Sequence of chain 1.B:
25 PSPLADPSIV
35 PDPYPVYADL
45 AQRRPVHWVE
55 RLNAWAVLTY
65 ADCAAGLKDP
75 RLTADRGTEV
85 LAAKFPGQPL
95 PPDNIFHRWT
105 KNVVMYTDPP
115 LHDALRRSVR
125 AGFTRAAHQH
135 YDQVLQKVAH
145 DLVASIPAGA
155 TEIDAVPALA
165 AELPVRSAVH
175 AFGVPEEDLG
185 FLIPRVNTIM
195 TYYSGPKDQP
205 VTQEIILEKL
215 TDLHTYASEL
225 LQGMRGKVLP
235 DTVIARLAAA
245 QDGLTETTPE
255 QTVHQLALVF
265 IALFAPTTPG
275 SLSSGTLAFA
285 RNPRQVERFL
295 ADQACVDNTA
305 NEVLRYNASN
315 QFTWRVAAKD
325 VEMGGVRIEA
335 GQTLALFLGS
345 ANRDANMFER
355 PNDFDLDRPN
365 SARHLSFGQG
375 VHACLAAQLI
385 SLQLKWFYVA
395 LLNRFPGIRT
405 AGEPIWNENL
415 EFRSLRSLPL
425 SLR

The protein below binds the small molecule below.
Small molecule (SMILES): N[C@@H](Cc1c[nH]c2ccccc12)C(=O)O

Binding-site contacts:
Ligand atom O contacts residue ARG80 of chain 1.B at 2.9 Å (salt-bridge).
Ligand atom CA contacts residue THR317 of chain 1.B at 3.7 Å.
Ligand atom CH2 contacts residue ALA266 of chain 1.B at 4.1 Å (hydrophobic).
Ligand atom CZ2 contacts residue PHE416 of chain 1.B at 3.8 Å (hydrophobic).
Ligand atom CH2 contacts residue PHE416 of chain 1.B at 3.9 Å (hydrophobic).
Ligand atom OXT contacts residue TYR110 of chain 1.B at 2.7 Å (h-bond).
Ligand atom N contacts residue ASN314 of chain 1.B at 2.7 Å (h-bond).
Ligand atom CE2 contacts residue MET109 of chain 1.B at 4.0 Å (hydrophobic).
Ligand atom CG contacts residue ASN314 of chain 1.B at 3.9 Å.
Ligand atom N contacts residue THR317 of chain 1.B at 2.9 Å (h-bond).
Ligand atom C contacts residue TRP318 of chain 1.B at 3.8 Å (hydrophobic).
Ligand atom CD2 contacts residue PHE416 of chain 1.B at 3.7 Å (hydrophobic).
Ligand atom CE2 contacts residue PHE416 of chain 1.B at 3.7 Å (hydrophobic).
Ligand atom C contacts residue ARG80 of chain 1.B at 3.4 Å.
Ligand atom C contacts residue TYR197 of chain 1.B at 4.0 Å (hydrophobic).
Ligand atom CD2 contacts residue MET109 of chain 1.B at 3.6 Å (hydrophobic).
Ligand atom CB contacts residue ARG80 of chain 1.B at 4.0 Å.
Ligand atom CE3 contacts residue TYR197 of chain 1.B at 3.9 Å (hydrophobic).
Ligand atom C contacts residue TYR110 of chain 1.B at 3.7 Å (hydrophobic).
Ligand atom CH2 contacts residue MET194 of chain 1.B at 4.0 Å (hydrophobic).
Ligand atom CZ3 contacts residue TYR197 of chain 1.B at 4.0 Å (hydrophobic).
Ligand atom NE1 contacts residue MET109 of chain 1.B at 3.9 Å.
Ligand atom CB contacts residue TYR110 of chain 1.B at 3.9 Å (hydrophobic).
Ligand atom CD1 contacts residue HEM1 of chain 1.G at 3.7 Å.
Ligand atom CD1 contacts residue ASN314 of chain 1.B at 3.5 Å.
Ligand atom CZ3 contacts residue PHE416 of chain 1.B at 4.0 Å (hydrophobic).
Ligand atom CZ3 contacts residue ILE265 of chain 1.B at 4.0 Å (hydrophobic).
Ligand atom CZ3 contacts residue MET194 of chain 1.B at 4.0 Å (hydrophobic).
Ligand atom CA contacts residue ASN314 of chain 1.B at 3.9 Å.
Ligand atom O contacts residue THR317 of chain 1.B at 3.0 Å (h-bond).
Ligand atom OXT contacts residue TYR197 of chain 1.B at 3.3 Å.
Ligand atom CG contacts residue MET109 of chain 1.B at 3.4 Å (hydrophobic).
Ligand atom NE1 contacts residue ASN314 of chain 1.B at 4.0 Å.
Ligand atom CD1 contacts residue MET109 of chain 1.B at 3.5 Å (hydrophobic).
Ligand atom CB contacts residue MET109 of chain 1.B at 3.5 Å (hydrophobic).
Ligand atom CE3 contacts residue PHE416 of chain 1.B at 3.8 Å (hydrophobic).
Ligand atom OXT contacts residue ARG80 of chain 1.B at 3.8 Å.
Ligand atom O contacts residue TRP318 of chain 1.B at 3.1 Å (h-bond).
Ligand atom C contacts residue THR317 of chain 1.B at 3.8 Å.
Ligand atom NE1 contacts residue HEM1 of chain 1.G at 3.6 Å.